Binding-site contacts:
Ligand atom N9 contacts residue THR82 of chain 1.B at 2.8 Å (h-bond).
Ligand atom C6 contacts residue GLY225 of chain 1.B at 3.4 Å.
Ligand atom C5 contacts residue GLY225 of chain 1.B at 3.1 Å.
Ligand atom O2 contacts residue TYR17 of chain 1.B at 2.9 Å (h-bond).
Ligand atom C25 contacts residue GLY225 of chain 1.B at 3.2 Å.
Ligand atom C16 contacts residue THR82 of chain 1.B at 3.6 Å.
Ligand atom C16 contacts residue GLY225 of chain 1.B at 3.5 Å.
Ligand atom C35 contacts residue LEU221 of chain 1.B at 3.5 Å (hydrophobic).
Ligand atom O2 contacts residue GLN16 of chain 1.B at 3.4 Å.
Ligand atom O17 contacts residue GLY225 of chain 1.B at 3.4 Å (h-bond).
Ligand atom C1 contacts residue THR224 of chain 1.B at 3.1 Å.
Ligand atom O32 contacts residue TYR80 of chain 1.B at 3.3 Å.
Ligand atom O36 contacts residue THR306 of chain 1.B at 3.4 Å.
Ligand atom N18 contacts residue GLY225 of chain 1.B at 3.6 Å (h-bond).
Ligand atom C12 contacts residue PRO115 of chain 1.B at 3.4 Å (hydrophobic).
Ligand atom C37 contacts residue ILE302 of chain 1.B at 3.6 Å (hydrophobic).
Ligand atom C34 contacts residue DMS1 of chain 1.U at 3.5 Å.
Ligand atom C27 contacts residue ASP35 of chain 1.B at 3.5 Å.
Ligand atom C34 contacts residue LEU221 of chain 1.B at 3.6 Å (hydrophobic).
Ligand atom C31 contacts residue SER81 of chain 1.B at 3.4 Å.
Ligand atom N26 contacts residue ASP223 of chain 1.B at 2.6 Å (salt-bridge).
Ligand atom C25 contacts residue ASP223 of chain 1.B at 3.6 Å.
Ligand atom C27 contacts residue GLY37 of chain 1.B at 3.5 Å.
Ligand atom O17 contacts residue DMS1 of chain 1.U at 3.2 Å.
Ligand atom C35 contacts residue DMS1 of chain 1.U at 3.5 Å.
Ligand atom C30 contacts residue SER81 of chain 1.B at 3.5 Å.
Ligand atom C27 contacts residue ASP223 of chain 1.B at 3.4 Å.
Ligand atom O17 contacts residue THR82 of chain 1.B at 3.6 Å.
Ligand atom C28 contacts residue ASP223 of chain 1.B at 3.6 Å.
Ligand atom C28 contacts residue DMS1 of chain 1.U at 3.4 Å.
Ligand atom C6 contacts residue SER227 of chain 1.B at 3.5 Å.
Ligand atom C8 contacts residue THR82 of chain 1.B at 3.5 Å.
Ligand atom O32 contacts residue SER81 of chain 1.B at 2.8 Å (h-bond).
Ligand atom C25 contacts residue ASP35 of chain 1.B at 3.2 Å.
Ligand atom N26 contacts residue ASP35 of chain 1.B at 2.7 Å (salt-bridge).
Ligand atom C38 contacts residue DMS1 of chain 1.Z at 3.6 Å.
Ligand atom O36 contacts residue ILE302 of chain 1.B at 3.3 Å.
Ligand atom C4 contacts residue GLY225 of chain 1.B at 3.3 Å.
Ligand atom C4 contacts residue SER227 of chain 1.B at 3.6 Å.
Ligand atom C4 contacts residue THR15 of chain 1.B at 3.2 Å.

The small molecule below binds the protein below.
Small molecule (SMILES): COCCCCn1c(C(=O)N(CC(C)C)[C@@H]2CNC[C@H](C(=O)N3CCOCC3)C2)nc2ccccc21

Sequence of chain 1.B:
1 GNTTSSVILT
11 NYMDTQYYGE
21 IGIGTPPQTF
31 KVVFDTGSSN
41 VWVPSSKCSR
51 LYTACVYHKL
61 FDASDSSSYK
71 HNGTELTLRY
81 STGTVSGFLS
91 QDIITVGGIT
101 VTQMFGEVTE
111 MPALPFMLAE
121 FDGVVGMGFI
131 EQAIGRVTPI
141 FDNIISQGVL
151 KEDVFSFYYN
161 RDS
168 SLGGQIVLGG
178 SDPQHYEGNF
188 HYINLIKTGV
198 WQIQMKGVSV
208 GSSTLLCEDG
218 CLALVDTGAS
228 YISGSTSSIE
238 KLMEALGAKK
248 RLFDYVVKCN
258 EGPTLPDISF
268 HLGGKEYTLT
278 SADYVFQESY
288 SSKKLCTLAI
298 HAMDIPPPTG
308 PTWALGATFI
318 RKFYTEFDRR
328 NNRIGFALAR